The small molecule below binds the protein below.
Small molecule (SMILES): FC(F)(F)[C@H](Cl)Br

Binding-site contacts:
Ligand atom F1 contacts residue LEU24 of chain 19.A at 3.3 Å.
Ligand atom C1 contacts residue HLT1 of chain 19.H at 0.8 Å.
Ligand atom C2 contacts residue LEU24 of chain 19.A at 4.3 Å (hydrophobic).
Ligand atom BR contacts residue HLT1 of chain 19.H at 1.2 Å.
Ligand atom CL contacts residue TYR28 of chain 12.A at 3.3 Å.
Ligand atom C1 contacts residue LEU24 of chain 19.A at 4.5 Å (hydrophobic).
Ligand atom F1 contacts residue HLT1 of chain 19.H at 1.2 Å.
Ligand atom F3 contacts residue LEU24 of chain 19.A at 4.1 Å.
Ligand atom F2 contacts residue SER27 of chain 19.A at 4.4 Å.
Ligand atom CL contacts residue LEU24 of chain 19.A at 4.0 Å.
Ligand atom CL contacts residue LEU81 of chain 19.A at 3.6 Å.
Ligand atom CL contacts residue HLT1 of chain 19.H at 2.2 Å.
Ligand atom F3 contacts residue LEU81 of chain 12.A at 3.9 Å.
Ligand atom C2 contacts residue LEU81 of chain 19.A at 4.4 Å (hydrophobic).
Ligand atom BR contacts residue LEU24 of chain 12.A at 3.1 Å.
Ligand atom F1 contacts residue ARG59 of chain 19.A at 4.5 Å.
Ligand atom F1 contacts residue SER27 of chain 19.A at 4.0 Å.
Ligand atom BR contacts residue SER27 of chain 12.A at 3.8 Å.
Ligand atom BR contacts residue TYR28 of chain 12.A at 4.0 Å.
Ligand atom BR contacts residue LEU81 of chain 12.A at 4.2 Å.
Ligand atom C2 contacts residue HLT1 of chain 19.H at 1.3 Å.
Ligand atom F3 contacts residue LEU81 of chain 19.A at 3.4 Å.
Ligand atom F3 contacts residue HLT1 of chain 19.H at 1.5 Å.
Ligand atom F2 contacts residue HLT1 of chain 19.H at 0.8 Å.

Sequence of chain 12.A:
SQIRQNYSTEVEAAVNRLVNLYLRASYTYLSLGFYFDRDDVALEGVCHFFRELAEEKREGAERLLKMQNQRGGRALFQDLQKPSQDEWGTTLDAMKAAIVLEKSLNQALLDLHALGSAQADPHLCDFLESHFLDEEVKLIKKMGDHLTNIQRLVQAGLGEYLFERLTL

Sequence of chain 19.A:
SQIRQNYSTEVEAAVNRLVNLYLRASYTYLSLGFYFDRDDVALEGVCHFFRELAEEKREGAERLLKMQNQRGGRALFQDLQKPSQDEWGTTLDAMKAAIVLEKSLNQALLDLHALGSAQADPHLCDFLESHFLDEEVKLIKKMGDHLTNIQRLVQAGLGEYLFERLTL